The small molecule below binds the protein below.
Small molecule (SMILES): N[C@@H](CCC(=O)O)C(=O)O

Binding-site contacts:
Ligand atom N contacts residue ASP216 of chain 1.A at 2.7 Å (salt-bridge).
Ligand atom OXT contacts residue GLU217 of chain 1.A at 3.2 Å (salt-bridge).
Ligand atom N contacts residue ASP191 of chain 1.A at 4.2 Å.
Ligand atom C contacts residue NA1 of chain 1.M at 4.1 Å.
Ligand atom C contacts residue GLU217 of chain 1.A at 3.8 Å.
Ligand atom OXT contacts residue NA1 of chain 1.M at 2.9 Å (h-bond).
Ligand atom OE2 contacts residue TRP223 of chain 1.A at 3.0 Å (h-bond).
Ligand atom C contacts residue ASP216 of chain 1.A at 4.0 Å.
Ligand atom CG contacts residue TRP223 of chain 1.A at 4.2 Å (hydrophobic).
Ligand atom N contacts residue GLU217 of chain 1.A at 2.7 Å (salt-bridge).
Ligand atom N contacts residue ASP189 of chain 1.A at 3.6 Å.
Ligand atom CB contacts residue GLU217 of chain 1.A at 4.1 Å.
Ligand atom CA contacts residue ASP216 of chain 1.A at 3.7 Å.
Ligand atom CD contacts residue TRP223 of chain 1.A at 3.8 Å (hydrophobic).
Ligand atom CA contacts residue GLU217 of chain 1.A at 3.7 Å.
Ligand atom OXT contacts residue EDO1 of chain 1.N at 3.8 Å.
Ligand atom CG contacts residue GLU217 of chain 1.A at 3.5 Å.
Ligand atom CB contacts residue PHE130 of chain 1.A at 4.0 Å (hydrophobic).
Ligand atom OE2 contacts residue LYS222 of chain 1.A at 3.8 Å.
Ligand atom N contacts residue NA1 of chain 1.M at 3.9 Å.
Ligand atom OE1 contacts residue PHE130 of chain 1.A at 3.3 Å.
Ligand atom OXT contacts residue ASP216 of chain 1.A at 3.5 Å (salt-bridge).
Ligand atom CD contacts residue PHE130 of chain 1.A at 4.0 Å (hydrophobic).

Sequence of chain 1.A:
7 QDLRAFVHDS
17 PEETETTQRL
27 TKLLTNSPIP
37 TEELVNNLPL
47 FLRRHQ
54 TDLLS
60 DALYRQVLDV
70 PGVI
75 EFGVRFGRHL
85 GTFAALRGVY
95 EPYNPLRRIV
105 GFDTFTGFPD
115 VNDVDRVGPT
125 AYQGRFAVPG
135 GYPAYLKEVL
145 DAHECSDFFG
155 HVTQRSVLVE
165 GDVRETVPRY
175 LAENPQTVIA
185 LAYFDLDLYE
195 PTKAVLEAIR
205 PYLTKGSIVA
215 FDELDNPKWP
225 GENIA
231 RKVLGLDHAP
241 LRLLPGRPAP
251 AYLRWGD